The small molecule below binds the protein below.
Small molecule (SMILES): CC(=O)N[C@@H]1[C@@H](O)[C@H](O)[C@@H](CO)O[C@H]1O

Sequence of chain 1.A:
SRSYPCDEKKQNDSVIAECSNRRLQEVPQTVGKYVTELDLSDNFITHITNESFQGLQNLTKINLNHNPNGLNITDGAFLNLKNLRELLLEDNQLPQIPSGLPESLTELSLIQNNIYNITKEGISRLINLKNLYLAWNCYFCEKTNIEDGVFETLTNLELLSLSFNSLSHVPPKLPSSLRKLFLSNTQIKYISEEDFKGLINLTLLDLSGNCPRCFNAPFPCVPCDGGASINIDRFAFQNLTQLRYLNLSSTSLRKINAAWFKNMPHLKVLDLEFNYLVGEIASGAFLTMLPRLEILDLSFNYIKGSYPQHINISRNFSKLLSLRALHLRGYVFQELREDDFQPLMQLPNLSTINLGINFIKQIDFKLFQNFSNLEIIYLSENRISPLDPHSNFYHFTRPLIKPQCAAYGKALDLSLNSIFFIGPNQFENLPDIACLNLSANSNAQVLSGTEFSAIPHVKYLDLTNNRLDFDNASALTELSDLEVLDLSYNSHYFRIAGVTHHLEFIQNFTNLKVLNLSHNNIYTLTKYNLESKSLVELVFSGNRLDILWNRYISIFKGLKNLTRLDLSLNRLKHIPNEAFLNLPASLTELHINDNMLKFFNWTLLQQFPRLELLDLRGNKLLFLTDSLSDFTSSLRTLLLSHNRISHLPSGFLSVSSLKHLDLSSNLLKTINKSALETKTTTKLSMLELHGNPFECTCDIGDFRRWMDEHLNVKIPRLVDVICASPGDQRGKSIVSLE

Binding-site contacts:
Ligand atom O7 contacts residue TYR38 of chain 1.A at 4.1 Å.
Ligand atom C8 contacts residue ASN62 of chain 1.A at 4.5 Å.
Ligand atom C8 contacts residue LYS37 of chain 1.A at 4.3 Å.
Ligand atom C7 contacts residue LYS37 of chain 1.A at 3.9 Å.
Ligand atom O5 contacts residue ASN62 of chain 1.A at 2.3 Å (h-bond).
Ligand atom C1 contacts residue ASN62 of chain 1.A at 1.4 Å.
Ligand atom N2 contacts residue ASN62 of chain 1.A at 2.9 Å (h-bond).
Ligand atom C7 contacts residue ASN62 of chain 1.A at 3.3 Å.
Ligand atom C4 contacts residue ASN62 of chain 1.A at 4.2 Å.
Ligand atom C2 contacts residue ASN62 of chain 1.A at 2.4 Å.
Ligand atom O7 contacts residue ASN62 of chain 1.A at 3.2 Å (h-bond).
Ligand atom C8 contacts residue GLY59 of chain 1.A at 3.8 Å.
Ligand atom C3 contacts residue ASN62 of chain 1.A at 3.8 Å.
Ligand atom C5 contacts residue ASN62 of chain 1.A at 3.6 Å.
Ligand atom C8 contacts residue GLN61 of chain 1.A at 3.9 Å.
Ligand atom O7 contacts residue LYS37 of chain 1.A at 2.9 Å (salt-bridge).